The small molecule below binds the protein below.
Small molecule (SMILES): CC(=O)N[C@H]1[C@H](O[C@H]2[C@H](O)[C@@H](NC(C)=O)CO[C@@H]2CO[C@@H]2O[C@@H](C)[C@@H](O)[C@@H](O)[C@@H]2O)O[C@H](CO)[C@@H](O)[C@@H]1O

Sequence of chain 4.C:
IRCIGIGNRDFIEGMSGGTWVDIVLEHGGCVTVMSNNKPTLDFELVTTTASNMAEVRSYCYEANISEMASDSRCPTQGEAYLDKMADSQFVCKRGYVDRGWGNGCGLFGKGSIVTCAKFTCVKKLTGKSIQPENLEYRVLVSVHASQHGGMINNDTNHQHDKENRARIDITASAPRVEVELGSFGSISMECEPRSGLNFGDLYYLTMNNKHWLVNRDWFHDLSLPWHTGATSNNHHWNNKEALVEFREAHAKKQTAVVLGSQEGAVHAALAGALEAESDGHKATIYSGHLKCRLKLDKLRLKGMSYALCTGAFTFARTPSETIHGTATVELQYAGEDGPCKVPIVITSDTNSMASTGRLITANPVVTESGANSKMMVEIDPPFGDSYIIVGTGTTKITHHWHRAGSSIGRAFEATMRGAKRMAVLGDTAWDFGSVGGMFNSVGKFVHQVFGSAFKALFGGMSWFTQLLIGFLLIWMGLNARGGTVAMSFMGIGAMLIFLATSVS

Binding-site contacts:
Ligand atom C3 contacts residue MET151 of chain 4.C at 4.1 Å (hydrophobic).
Ligand atom O5 contacts residue ASN157 of chain 4.C at 4.2 Å.
Ligand atom N2 contacts residue GLY150 of chain 4.C at 3.5 Å (h-bond).
Ligand atom O5 contacts residue THR156 of chain 4.C at 4.1 Å.
Ligand atom C8 contacts residue ASN157 of chain 4.C at 3.3 Å.
Ligand atom C2 contacts residue ASN154 of chain 4.C at 2.4 Å.
Ligand atom C1 contacts residue MET151 of chain 4.C at 4.2 Å (hydrophobic).
Ligand atom C4 contacts residue ASN154 of chain 4.C at 4.2 Å.
Ligand atom C3 contacts residue ASN154 of chain 4.C at 3.8 Å.
Ligand atom C2 contacts residue GLY150 of chain 4.C at 3.8 Å.
Ligand atom C8 contacts residue GLY150 of chain 4.C at 3.7 Å.
Ligand atom C4 contacts residue MET151 of chain 4.C at 3.9 Å (hydrophobic).
Ligand atom N2 contacts residue ASN154 of chain 4.C at 2.9 Å (h-bond).
Ligand atom C6 contacts residue THR156 of chain 4.C at 3.9 Å.
Ligand atom O7 contacts residue HIS148 of chain 4.C at 3.6 Å.
Ligand atom C5 contacts residue THR156 of chain 4.C at 3.8 Å.
Ligand atom C5 contacts residue MET151 of chain 4.C at 3.8 Å (hydrophobic).
Ligand atom C6 contacts residue ASN157 of chain 4.C at 3.7 Å.
Ligand atom C2 contacts residue MET151 of chain 4.C at 4.3 Å (hydrophobic).
Ligand atom C1 contacts residue ASN154 of chain 4.C at 1.4 Å.
Ligand atom O6 contacts residue MET151 of chain 4.C at 4.4 Å.
Ligand atom O5 contacts residue MET151 of chain 4.C at 3.9 Å.
Ligand atom C5 contacts residue ASN154 of chain 4.C at 3.6 Å.
Ligand atom O5 contacts residue ASN154 of chain 4.C at 2.3 Å (h-bond).
Ligand atom C6 contacts residue ASP161 of chain 4.C at 3.7 Å.
Ligand atom C7 contacts residue GLY150 of chain 4.C at 3.1 Å.
Ligand atom C1 contacts residue THR156 of chain 4.C at 4.2 Å.
Ligand atom C1 contacts residue GLY150 of chain 4.C at 4.0 Å.
Ligand atom C7 contacts residue ASN154 of chain 4.C at 3.7 Å.
Ligand atom O7 contacts residue GLY150 of chain 4.C at 2.9 Å (h-bond).
Ligand atom C5 contacts residue THR156 of chain 4.C at 4.1 Å.
Ligand atom C6 contacts residue THR156 of chain 4.C at 3.8 Å.
Ligand atom O7 contacts residue ASN154 of chain 4.C at 4.0 Å.
Ligand atom C8 contacts residue THR156 of chain 4.C at 4.2 Å.
Ligand atom O5 contacts residue THR156 of chain 4.C at 3.8 Å.